Sequence of chain 1.A:
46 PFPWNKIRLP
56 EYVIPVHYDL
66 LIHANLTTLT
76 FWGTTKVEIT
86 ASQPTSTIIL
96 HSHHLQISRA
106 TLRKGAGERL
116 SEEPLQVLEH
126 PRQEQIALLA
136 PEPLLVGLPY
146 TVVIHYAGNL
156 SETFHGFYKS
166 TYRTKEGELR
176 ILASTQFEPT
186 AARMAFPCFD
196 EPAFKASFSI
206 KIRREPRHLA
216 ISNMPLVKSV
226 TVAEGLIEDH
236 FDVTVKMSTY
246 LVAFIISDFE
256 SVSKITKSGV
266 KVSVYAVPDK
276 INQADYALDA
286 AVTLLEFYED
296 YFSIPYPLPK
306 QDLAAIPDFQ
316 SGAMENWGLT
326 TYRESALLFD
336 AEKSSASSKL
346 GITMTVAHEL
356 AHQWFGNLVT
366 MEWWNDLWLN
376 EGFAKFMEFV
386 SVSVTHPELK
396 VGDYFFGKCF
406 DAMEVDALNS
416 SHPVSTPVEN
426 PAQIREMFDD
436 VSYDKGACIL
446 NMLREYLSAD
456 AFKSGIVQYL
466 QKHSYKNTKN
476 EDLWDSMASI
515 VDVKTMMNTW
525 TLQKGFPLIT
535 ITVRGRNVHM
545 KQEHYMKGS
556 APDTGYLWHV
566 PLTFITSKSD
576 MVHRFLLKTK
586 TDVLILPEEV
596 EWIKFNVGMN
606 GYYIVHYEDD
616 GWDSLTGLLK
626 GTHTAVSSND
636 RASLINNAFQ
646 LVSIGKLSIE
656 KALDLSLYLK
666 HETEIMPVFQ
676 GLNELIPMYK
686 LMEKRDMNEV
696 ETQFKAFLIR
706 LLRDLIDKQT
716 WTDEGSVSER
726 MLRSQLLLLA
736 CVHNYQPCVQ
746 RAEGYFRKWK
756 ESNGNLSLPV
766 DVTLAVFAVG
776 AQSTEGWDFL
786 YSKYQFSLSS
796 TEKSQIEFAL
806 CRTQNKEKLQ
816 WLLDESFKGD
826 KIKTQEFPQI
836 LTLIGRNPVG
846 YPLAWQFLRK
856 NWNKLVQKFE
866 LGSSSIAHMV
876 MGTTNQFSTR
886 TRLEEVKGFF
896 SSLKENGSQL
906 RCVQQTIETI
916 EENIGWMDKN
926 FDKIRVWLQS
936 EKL

The protein below binds the small molecule below.
Small molecule (SMILES): CC(=O)N[C@H]1[C@H](O[C@H]2[C@H](O)[C@@H](NC(C)=O)CO[C@@H]2CO)O[C@H](CO)[C@@H](O[C@@H]2O[C@H](CO)[C@@H](O)[C@H](O[C@H]3O[C@H](CO)[C@@H](O)[C@H](O)[C@@H]3O)[C@@H]2O)[C@@H]1O

Binding-site contacts:
Ligand atom N2 contacts residue ASN70 of chain 1.A at 2.8 Å (h-bond).
Ligand atom O5 contacts residue THR73 of chain 1.A at 4.3 Å.
Ligand atom O5 contacts residue ASN70 of chain 1.A at 2.4 Å (h-bond).
Ligand atom O7 contacts residue EDO1 of chain 1.EA at 3.0 Å (h-bond).
Ligand atom C7 contacts residue ASN70 of chain 1.A at 3.1 Å.
Ligand atom O7 contacts residue ALA69 of chain 1.A at 4.3 Å.
Ligand atom C3 contacts residue ASN70 of chain 1.A at 3.8 Å.
Ligand atom C2 contacts residue ASN70 of chain 1.A at 2.4 Å.
Ligand atom C1 contacts residue ASN70 of chain 1.A at 1.4 Å.
Ligand atom C5 contacts residue ASN70 of chain 1.A at 3.7 Å.
Ligand atom C6 contacts residue GLU229 of chain 1.A at 4.0 Å.
Ligand atom C1 contacts residue GLU210 of chain 1.A at 4.1 Å.
Ligand atom C7 contacts residue LEU231 of chain 1.A at 4.0 Å (hydrophobic).
Ligand atom C2 contacts residue GLU210 of chain 1.A at 3.6 Å.
Ligand atom C8 contacts residue ASN70 of chain 1.A at 4.2 Å.
Ligand atom C8 contacts residue ALA69 of chain 1.A at 3.7 Å (hydrophobic).
Ligand atom O6 contacts residue THR73 of chain 1.A at 4.5 Å.
Ligand atom C8 contacts residue GLU210 of chain 1.A at 4.0 Å.
Ligand atom C4 contacts residue ASN70 of chain 1.A at 4.3 Å.
Ligand atom C7 contacts residue GLU210 of chain 1.A at 4.2 Å.
Ligand atom C7 contacts residue EDO1 of chain 1.EA at 4.1 Å.
Ligand atom C8 contacts residue LEU231 of chain 1.A at 3.2 Å (hydrophobic).
Ligand atom O5 contacts residue GLU229 of chain 1.A at 4.1 Å.
Ligand atom C8 contacts residue ARG209 of chain 1.A at 4.2 Å.
Ligand atom O7 contacts residue HIS68 of chain 1.A at 2.7 Å (h-bond).
Ligand atom C7 contacts residue HIS68 of chain 1.A at 3.3 Å.
Ligand atom O7 contacts residue LEU231 of chain 1.A at 4.3 Å.
Ligand atom C7 contacts residue ALA69 of chain 1.A at 4.2 Å (hydrophobic).
Ligand atom C8 contacts residue HIS68 of chain 1.A at 3.2 Å.
Ligand atom O3 contacts residue GLU210 of chain 1.A at 3.7 Å.
Ligand atom C1 contacts residue EDO1 of chain 1.EA at 4.3 Å.
Ligand atom O6 contacts residue GLU229 of chain 1.A at 3.7 Å.
Ligand atom O7 contacts residue ASN70 of chain 1.A at 3.0 Å (h-bond).
Ligand atom C1 contacts residue GLU229 of chain 1.A at 4.4 Å.
Ligand atom O6 contacts residue GLY230 of chain 1.A at 4.3 Å.
Ligand atom C8 contacts residue SCN1 of chain 1.H at 4.0 Å.
Ligand atom N2 contacts residue SCN1 of chain 1.H at 4.1 Å.
Ligand atom C3 contacts residue GLU210 of chain 1.A at 3.3 Å.
Ligand atom C7 contacts residue SCN1 of chain 1.H at 4.3 Å.
Ligand atom N2 contacts residue GLU210 of chain 1.A at 3.1 Å (salt-bridge).